Binding-site contacts:
Ligand atom N2 contacts residue ASN253 of chain 1.A at 2.8 Å (h-bond).
Ligand atom C8 contacts residue MET240 of chain 1.A at 3.8 Å (hydrophobic).
Ligand atom C3 contacts residue THR255 of chain 1.A at 4.1 Å.
Ligand atom O7 contacts residue MET240 of chain 1.A at 4.5 Å.
Ligand atom O5 contacts residue ASN253 of chain 1.A at 2.3 Å (h-bond).
Ligand atom C8 contacts residue ASN253 of chain 1.A at 4.5 Å.
Ligand atom O5 contacts residue THR255 of chain 1.A at 3.6 Å.
Ligand atom C5 contacts residue ASN253 of chain 1.A at 3.6 Å.
Ligand atom C4 contacts residue ASN253 of chain 1.A at 4.1 Å.
Ligand atom O7 contacts residue ASN253 of chain 1.A at 3.5 Å (h-bond).
Ligand atom C8 contacts residue THR239 of chain 1.A at 3.9 Å.
Ligand atom C3 contacts residue ASN253 of chain 1.A at 3.7 Å.
Ligand atom N2 contacts residue THR255 of chain 1.A at 4.1 Å.
Ligand atom C1 contacts residue ASN253 of chain 1.A at 1.4 Å.
Ligand atom C2 contacts residue ASN253 of chain 1.A at 2.3 Å.
Ligand atom C5 contacts residue THR255 of chain 1.A at 3.7 Å.
Ligand atom C1 contacts residue THR255 of chain 1.A at 3.1 Å.
Ligand atom C2 contacts residue THR255 of chain 1.A at 4.0 Å.
Ligand atom C7 contacts residue ASN253 of chain 1.A at 3.3 Å.

Sequence of chain 1.A:
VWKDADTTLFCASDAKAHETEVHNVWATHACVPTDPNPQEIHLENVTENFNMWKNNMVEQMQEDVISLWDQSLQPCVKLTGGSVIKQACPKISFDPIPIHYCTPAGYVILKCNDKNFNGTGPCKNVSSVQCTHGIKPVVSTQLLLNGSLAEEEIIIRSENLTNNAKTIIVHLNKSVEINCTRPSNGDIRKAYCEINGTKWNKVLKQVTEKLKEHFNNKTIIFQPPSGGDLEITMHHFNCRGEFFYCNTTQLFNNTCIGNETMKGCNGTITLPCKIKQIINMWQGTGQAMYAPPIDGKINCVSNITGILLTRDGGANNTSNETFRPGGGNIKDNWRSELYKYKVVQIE

This protein binds this small molecule.
Small molecule (SMILES): CC(=O)N[C@@H]1[C@@H](O)[C@H](O)[C@@H](CO)O[C@H]1O